A protein and the small-molecule ligand that binds it are described below.
Small molecule (SMILES): CC(=O)N[C@@H]1[C@@H](O)[C@H](O)[C@@H](CO)O[C@H]1O

Binding-site contacts:
Ligand atom C8 contacts residue ILE1114 of chain 1.H at 3.7 Å (hydrophobic).
Ligand atom C4 contacts residue ASN1116 of chain 1.H at 4.2 Å.
Ligand atom C3 contacts residue ASN1116 of chain 1.H at 3.8 Å.
Ligand atom C7 contacts residue ASN1116 of chain 1.H at 3.3 Å.
Ligand atom C8 contacts residue ASN1116 of chain 1.H at 4.2 Å.
Ligand atom C8 contacts residue VAL1115 of chain 1.H at 4.0 Å (hydrophobic).
Ligand atom C5 contacts residue ASN1116 of chain 1.H at 3.6 Å.
Ligand atom O5 contacts residue ASN1116 of chain 1.H at 2.4 Å (h-bond).
Ligand atom N2 contacts residue ASN1116 of chain 1.H at 2.9 Å (h-bond).
Ligand atom O7 contacts residue ASN1116 of chain 1.H at 3.1 Å (h-bond).
Ligand atom C2 contacts residue ASN1116 of chain 1.H at 2.5 Å.
Ligand atom C1 contacts residue ASN1116 of chain 1.H at 1.4 Å.

Sequence of chain 1.H:
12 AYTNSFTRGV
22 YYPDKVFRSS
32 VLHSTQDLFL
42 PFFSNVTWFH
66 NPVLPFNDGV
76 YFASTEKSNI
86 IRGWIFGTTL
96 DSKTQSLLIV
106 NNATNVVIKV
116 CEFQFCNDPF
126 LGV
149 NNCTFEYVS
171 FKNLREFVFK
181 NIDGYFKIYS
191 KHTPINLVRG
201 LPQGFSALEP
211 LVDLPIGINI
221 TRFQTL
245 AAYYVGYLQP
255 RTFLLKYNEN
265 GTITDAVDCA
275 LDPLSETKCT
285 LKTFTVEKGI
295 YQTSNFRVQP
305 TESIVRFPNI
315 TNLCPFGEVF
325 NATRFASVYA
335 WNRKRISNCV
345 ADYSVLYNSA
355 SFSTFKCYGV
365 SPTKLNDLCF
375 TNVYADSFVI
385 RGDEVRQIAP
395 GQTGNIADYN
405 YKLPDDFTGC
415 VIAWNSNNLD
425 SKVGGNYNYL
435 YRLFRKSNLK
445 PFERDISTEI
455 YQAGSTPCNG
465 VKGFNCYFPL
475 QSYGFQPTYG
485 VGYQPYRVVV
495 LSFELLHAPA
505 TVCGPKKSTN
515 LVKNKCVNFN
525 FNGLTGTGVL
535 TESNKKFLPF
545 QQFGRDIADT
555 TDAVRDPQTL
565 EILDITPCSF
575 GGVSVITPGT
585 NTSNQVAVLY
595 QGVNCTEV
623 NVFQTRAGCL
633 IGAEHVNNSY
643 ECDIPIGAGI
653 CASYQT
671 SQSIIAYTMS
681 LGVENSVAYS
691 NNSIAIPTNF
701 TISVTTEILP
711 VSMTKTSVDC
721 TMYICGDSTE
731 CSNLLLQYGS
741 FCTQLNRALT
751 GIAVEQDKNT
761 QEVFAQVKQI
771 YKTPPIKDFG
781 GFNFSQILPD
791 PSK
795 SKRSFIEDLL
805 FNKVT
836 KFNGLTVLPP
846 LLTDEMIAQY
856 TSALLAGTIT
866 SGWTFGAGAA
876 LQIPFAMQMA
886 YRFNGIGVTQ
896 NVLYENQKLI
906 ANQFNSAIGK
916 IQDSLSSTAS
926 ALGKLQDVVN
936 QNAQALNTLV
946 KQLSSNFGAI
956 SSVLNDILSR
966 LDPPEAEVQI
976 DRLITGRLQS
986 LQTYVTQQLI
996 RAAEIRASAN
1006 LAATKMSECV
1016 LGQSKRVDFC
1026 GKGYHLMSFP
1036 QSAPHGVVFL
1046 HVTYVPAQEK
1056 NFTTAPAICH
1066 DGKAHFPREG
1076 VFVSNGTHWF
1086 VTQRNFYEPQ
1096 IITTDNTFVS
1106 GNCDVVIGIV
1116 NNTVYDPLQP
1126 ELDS